Binding-site contacts:
Ligand atom C contacts residue LEU93 of chain 1.F at 0.8 Å (hydrophobic).
Ligand atom CD1 contacts residue SER89 of chain 1.F at 1.0 Å.
Ligand atom C contacts residue LEU159 of chain 1.F at 0.7 Å (hydrophobic).
Ligand atom CA contacts residue ILE113 of chain 1.F at 0.7 Å (hydrophobic).
Ligand atom CZ contacts residue ILE104 of chain 1.F at 1.3 Å (hydrophobic).
Ligand atom N contacts residue ILE113 of chain 1.F at 1.2 Å.
Ligand atom CE2 contacts residue TYR106 of chain 1.F at 1.3 Å (hydrophobic).
Ligand atom CD contacts residue ILE104 of chain 1.F at 1.2 Å (hydrophobic).
Ligand atom CB contacts residue ILE113 of chain 1.F at 1.3 Å (hydrophobic).
Ligand atom N contacts residue LEU159 of chain 1.F at 1.2 Å.
Ligand atom OG1 contacts residue TRP84 of chain 1.F at 1.3 Å.
Ligand atom CD contacts residue THR114 of chain 1.F at 1.3 Å.
Ligand atom NE contacts residue ILE104 of chain 1.F at 0.7 Å.
Ligand atom NH2 contacts residue ALA3 of chain 1.L at 1.1 Å.
Ligand atom C contacts residue ILE113 of chain 1.F at 1.2 Å (hydrophobic).
Ligand atom CB contacts residue TRP84 of chain 1.F at 1.4 Å (hydrophobic).
Ligand atom N contacts residue LEU159 of chain 1.F at 1.4 Å (h-bond).
Ligand atom CB contacts residue THR1061 of chain 1.D at 1.0 Å.
Ligand atom CA contacts residue LEU91 of chain 1.F at 0.8 Å (hydrophobic).
Ligand atom CA contacts residue LEU93 of chain 1.F at 1.2 Å (hydrophobic).
Ligand atom CG contacts residue LEU159 of chain 1.F at 0.6 Å (hydrophobic).
Ligand atom C contacts residue LEU159 of chain 1.F at 0.8 Å (hydrophobic).
Ligand atom CA contacts residue LEU91 of chain 1.F at 1.1 Å (hydrophobic).
Ligand atom CB contacts residue LEU91 of chain 1.F at 0.8 Å (hydrophobic).
Ligand atom OG contacts residue ALA115 of chain 1.F at 1.3 Å (h-bond).
Ligand atom NE2 contacts residue PRO99 of chain 1.F at 0.6 Å.
Ligand atom CD contacts residue LYS73 of chain 1.F at 1.2 Å.
Ligand atom ND2 contacts residue LEU159 of chain 1.F at 1.3 Å (h-bond).
Ligand atom N contacts residue LEU93 of chain 1.F at 0.9 Å.
Ligand atom CA contacts residue ILE113 of chain 1.F at 0.8 Å (hydrophobic).
Ligand atom O contacts residue ILE113 of chain 1.F at 0.7 Å.
Ligand atom CB contacts residue SER148 of chain 1.F at 1.3 Å.
Ligand atom CE1 contacts residue PRO99 of chain 1.F at 1.1 Å (hydrophobic).
Ligand atom OD1 contacts residue LEU159 of chain 1.F at 1.0 Å (h-bond).
Ligand atom O contacts residue LEU159 of chain 1.F at 0.9 Å.
Ligand atom N contacts residue THR160 of chain 1.F at 1.0 Å (h-bond).
Ligand atom C contacts residue LEU91 of chain 1.F at 1.0 Å (hydrophobic).
Ligand atom CG contacts residue THR1061 of chain 1.D at 1.1 Å.
Ligand atom O contacts residue LEU91 of chain 1.F at 1.2 Å.
Ligand atom N contacts residue LEU91 of chain 1.F at 0.7 Å.

Sequence of chain 1.F:
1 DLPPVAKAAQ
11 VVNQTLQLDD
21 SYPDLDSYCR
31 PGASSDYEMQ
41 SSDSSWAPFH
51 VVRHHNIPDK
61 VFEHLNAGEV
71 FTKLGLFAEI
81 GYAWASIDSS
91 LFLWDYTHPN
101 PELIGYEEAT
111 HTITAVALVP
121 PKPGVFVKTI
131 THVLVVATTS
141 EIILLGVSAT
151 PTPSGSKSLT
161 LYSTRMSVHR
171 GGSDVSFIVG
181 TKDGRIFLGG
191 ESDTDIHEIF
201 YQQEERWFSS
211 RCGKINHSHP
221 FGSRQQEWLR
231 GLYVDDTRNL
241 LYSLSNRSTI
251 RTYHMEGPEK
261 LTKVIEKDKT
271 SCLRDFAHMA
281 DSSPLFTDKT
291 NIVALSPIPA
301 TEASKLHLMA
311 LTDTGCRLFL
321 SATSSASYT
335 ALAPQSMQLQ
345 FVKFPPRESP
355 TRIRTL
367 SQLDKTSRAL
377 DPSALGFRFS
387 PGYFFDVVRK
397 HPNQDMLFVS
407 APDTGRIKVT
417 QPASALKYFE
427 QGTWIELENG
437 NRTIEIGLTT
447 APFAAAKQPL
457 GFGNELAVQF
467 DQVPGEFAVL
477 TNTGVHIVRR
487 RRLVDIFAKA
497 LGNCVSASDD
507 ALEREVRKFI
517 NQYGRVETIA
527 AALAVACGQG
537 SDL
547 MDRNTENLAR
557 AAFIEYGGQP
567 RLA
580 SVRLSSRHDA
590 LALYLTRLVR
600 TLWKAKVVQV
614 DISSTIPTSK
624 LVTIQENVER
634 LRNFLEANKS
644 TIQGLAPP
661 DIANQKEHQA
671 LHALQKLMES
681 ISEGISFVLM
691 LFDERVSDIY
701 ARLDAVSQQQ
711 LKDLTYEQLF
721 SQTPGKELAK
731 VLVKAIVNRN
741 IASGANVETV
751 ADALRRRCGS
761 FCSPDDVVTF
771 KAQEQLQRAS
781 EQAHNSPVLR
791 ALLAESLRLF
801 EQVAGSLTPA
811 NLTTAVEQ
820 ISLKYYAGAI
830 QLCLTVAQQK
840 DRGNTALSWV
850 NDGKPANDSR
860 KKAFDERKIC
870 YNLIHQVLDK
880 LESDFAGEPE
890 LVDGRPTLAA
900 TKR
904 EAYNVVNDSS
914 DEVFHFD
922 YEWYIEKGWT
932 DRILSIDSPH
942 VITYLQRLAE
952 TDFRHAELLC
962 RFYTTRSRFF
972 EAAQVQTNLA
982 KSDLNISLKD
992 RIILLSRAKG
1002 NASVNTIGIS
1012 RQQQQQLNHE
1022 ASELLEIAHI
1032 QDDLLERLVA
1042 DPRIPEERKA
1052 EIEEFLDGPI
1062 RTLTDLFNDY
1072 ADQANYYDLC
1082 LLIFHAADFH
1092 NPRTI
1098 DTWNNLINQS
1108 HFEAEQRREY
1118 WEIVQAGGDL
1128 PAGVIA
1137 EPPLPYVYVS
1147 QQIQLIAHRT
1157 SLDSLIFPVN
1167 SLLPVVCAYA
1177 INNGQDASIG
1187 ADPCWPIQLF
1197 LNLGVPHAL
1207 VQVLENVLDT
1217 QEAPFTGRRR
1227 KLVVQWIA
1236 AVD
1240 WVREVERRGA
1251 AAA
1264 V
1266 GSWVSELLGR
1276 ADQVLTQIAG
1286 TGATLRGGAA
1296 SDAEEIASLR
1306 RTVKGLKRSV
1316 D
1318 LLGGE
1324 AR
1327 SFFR

A small-molecule ligand and the protein it binds are described below.
Small molecule (SMILES): CC[C@H](C)[C@H](NC(=O)[C@@H](NC(=O)[C@H](CC(C)C)NC(=O)[C@H](CCCCN)NC(=O)[C@H](CCCCN)NC(=O)[C@@H](N)Cc1cnc[nH]1)C(C)C)C(=O)N[C@@H](CC(N)=O)C(=O)N[C@@H](CCCCN)C(=O)N[C@@H](CC(=O)O)C(=O)N[C@@H](CCSC)C(=O)N[C@@H](CCCN=C(N)N)C(=O)N[C@H](C(=O)N[C@@H](CC(=O)O)C(=O)N[C@@H](CC(C)C)C(=O)N[C@@H](Cc1ccccc1)C(=O)N[C@@H](CO)C(=O)N1CCC[C@H]1C(=O)N1CCC[C@H]1C(=O)N[C@H](C=O)CC(N)=O)[C@@H](C)O

Sequence of chain 1.D:
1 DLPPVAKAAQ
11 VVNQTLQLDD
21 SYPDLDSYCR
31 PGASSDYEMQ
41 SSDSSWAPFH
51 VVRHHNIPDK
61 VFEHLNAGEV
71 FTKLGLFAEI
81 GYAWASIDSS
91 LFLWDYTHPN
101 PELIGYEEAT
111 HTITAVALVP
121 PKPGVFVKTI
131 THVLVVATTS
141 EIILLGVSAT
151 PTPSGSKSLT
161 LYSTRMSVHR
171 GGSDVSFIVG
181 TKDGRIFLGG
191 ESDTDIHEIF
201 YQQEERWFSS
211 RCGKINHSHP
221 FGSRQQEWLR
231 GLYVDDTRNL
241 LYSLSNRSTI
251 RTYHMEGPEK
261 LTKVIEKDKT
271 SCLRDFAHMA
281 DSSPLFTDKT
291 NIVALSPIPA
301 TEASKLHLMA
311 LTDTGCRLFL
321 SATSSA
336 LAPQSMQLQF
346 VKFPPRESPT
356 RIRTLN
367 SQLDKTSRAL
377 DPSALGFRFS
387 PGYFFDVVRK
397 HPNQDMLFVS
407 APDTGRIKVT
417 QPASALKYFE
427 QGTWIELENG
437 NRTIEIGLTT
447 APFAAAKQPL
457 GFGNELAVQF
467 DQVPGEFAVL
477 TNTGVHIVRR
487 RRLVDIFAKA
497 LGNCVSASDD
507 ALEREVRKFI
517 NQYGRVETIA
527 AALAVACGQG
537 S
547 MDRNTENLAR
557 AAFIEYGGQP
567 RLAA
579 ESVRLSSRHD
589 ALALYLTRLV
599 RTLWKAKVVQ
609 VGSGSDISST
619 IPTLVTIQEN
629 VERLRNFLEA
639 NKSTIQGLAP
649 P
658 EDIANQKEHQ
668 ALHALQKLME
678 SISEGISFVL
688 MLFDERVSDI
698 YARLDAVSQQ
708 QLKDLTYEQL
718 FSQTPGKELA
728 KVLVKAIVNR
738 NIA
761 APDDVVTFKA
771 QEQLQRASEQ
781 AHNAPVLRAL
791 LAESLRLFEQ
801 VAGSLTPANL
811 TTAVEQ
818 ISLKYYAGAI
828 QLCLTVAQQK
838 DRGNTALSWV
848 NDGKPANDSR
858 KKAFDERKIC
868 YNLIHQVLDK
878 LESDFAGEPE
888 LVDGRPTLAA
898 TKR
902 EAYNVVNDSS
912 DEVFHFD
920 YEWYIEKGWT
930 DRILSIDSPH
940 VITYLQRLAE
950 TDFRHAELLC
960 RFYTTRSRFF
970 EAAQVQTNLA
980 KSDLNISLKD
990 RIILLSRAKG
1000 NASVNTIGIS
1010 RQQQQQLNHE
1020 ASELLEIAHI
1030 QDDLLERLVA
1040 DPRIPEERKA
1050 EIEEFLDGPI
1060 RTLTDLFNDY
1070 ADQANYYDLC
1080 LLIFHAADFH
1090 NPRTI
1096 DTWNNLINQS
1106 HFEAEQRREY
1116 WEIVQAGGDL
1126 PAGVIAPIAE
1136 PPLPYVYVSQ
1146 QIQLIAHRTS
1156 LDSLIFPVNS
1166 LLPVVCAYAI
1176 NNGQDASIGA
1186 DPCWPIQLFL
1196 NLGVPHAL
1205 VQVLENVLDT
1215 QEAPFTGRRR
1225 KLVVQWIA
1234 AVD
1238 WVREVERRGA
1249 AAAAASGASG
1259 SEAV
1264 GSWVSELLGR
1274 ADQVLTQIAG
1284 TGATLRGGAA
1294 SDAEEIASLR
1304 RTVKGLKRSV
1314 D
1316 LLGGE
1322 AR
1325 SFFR

Sequence of chain 1.L:
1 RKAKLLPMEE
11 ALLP